Sequence of chain 1.F:
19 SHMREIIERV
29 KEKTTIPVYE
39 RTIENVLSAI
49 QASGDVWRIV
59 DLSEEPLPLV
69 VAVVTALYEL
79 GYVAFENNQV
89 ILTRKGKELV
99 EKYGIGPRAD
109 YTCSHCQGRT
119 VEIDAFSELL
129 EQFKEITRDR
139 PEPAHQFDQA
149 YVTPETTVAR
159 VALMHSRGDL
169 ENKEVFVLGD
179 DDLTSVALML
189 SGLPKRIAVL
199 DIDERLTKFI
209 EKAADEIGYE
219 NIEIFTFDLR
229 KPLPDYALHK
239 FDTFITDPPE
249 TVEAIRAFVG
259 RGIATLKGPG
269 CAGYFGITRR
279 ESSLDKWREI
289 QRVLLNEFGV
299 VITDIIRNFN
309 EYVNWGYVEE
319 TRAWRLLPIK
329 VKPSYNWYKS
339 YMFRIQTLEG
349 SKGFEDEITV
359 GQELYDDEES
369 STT

This small molecule binds to this protein.
Small molecule (SMILES): CSC[C@H]1O[C@@H](n2cnc3c(N)ncnc32)[C@H](O)[C@@H]1O

Binding-site contacts:
Ligand atom O2' contacts residue PHE145 of chain 1.F at 3.5 Å.
Ligand atom C6 contacts residue ASP226 of chain 1.F at 3.7 Å.
Ligand atom N1 contacts residue LEU227 of chain 1.F at 2.9 Å (h-bond).
Ligand atom N6 contacts residue ASP226 of chain 1.F at 2.9 Å (salt-bridge).
Ligand atom N1 contacts residue PHE225 of chain 1.F at 3.5 Å (h-bond).
Ligand atom C5' contacts residue ASP245 of chain 1.F at 3.5 Å.
Ligand atom C2' contacts residue ASP199 of chain 1.F at 3.5 Å.
Ligand atom C3' contacts residue ASP199 of chain 1.F at 3.4 Å.
Ligand atom O2' contacts residue GLN147 of chain 1.F at 2.9 Å (h-bond).
Ligand atom CS contacts residue PRO247 of chain 1.F at 3.7 Å (hydrophobic).
Ligand atom C4 contacts residue PHE256 of chain 1.F at 3.7 Å (hydrophobic).
Ligand atom O2' contacts residue ASP199 of chain 1.F at 2.6 Å (salt-bridge).
Ligand atom N6 contacts residue LEU362 of chain 1.F at 3.5 Å.
Ligand atom C8 contacts residue TYR363 of chain 1.F at 3.4 Å (hydrophobic).
Ligand atom N1 contacts residue ASP226 of chain 1.F at 3.5 Å.
Ligand atom C2 contacts residue LEU227 of chain 1.F at 3.6 Å (hydrophobic).
Ligand atom C5 contacts residue PHE256 of chain 1.F at 3.5 Å (hydrophobic).
Ligand atom O3' contacts residue ASP199 of chain 1.F at 2.3 Å (salt-bridge).
Ligand atom S5' contacts residue N4P1 of chain 1.FA at 3.2 Å.
Ligand atom C5' contacts residue N4P1 of chain 1.FA at 3.4 Å.
Ligand atom C3' contacts residue ASP179 of chain 1.F at 3.8 Å.
Ligand atom C2 contacts residue ILE200 of chain 1.F at 3.5 Å (hydrophobic).
Ligand atom C6 contacts residue LEU227 of chain 1.F at 3.7 Å (hydrophobic).
Ligand atom S5' contacts residue PHE145 of chain 1.F at 3.7 Å.
Ligand atom C5 contacts residue TYR363 of chain 1.F at 3.7 Å (hydrophobic).
Ligand atom C2' contacts residue PHE145 of chain 1.F at 3.7 Å (hydrophobic).
Ligand atom C1' contacts residue ASP199 of chain 1.F at 3.5 Å.
Ligand atom N7 contacts residue PHE256 of chain 1.F at 3.7 Å.
Ligand atom N6 contacts residue LEU227 of chain 1.F at 3.7 Å.
Ligand atom S5' contacts residue ASP146 of chain 1.F at 3.5 Å (salt-bridge).
Ligand atom O3' contacts residue LEU204 of chain 1.F at 3.5 Å.
Ligand atom O3' contacts residue ASP179 of chain 1.F at 3.1 Å (salt-bridge).
Ligand atom C5' contacts residue ASP179 of chain 1.F at 3.5 Å.
Ligand atom O4' contacts residue PHE256 of chain 1.F at 3.5 Å.
Ligand atom C4 contacts residue ILE200 of chain 1.F at 3.6 Å (hydrophobic).
Ligand atom C8 contacts residue PHE145 of chain 1.F at 3.4 Å (hydrophobic).
Ligand atom C2 contacts residue PHE225 of chain 1.F at 3.2 Å (hydrophobic).
Ligand atom O3' contacts residue ASP178 of chain 1.F at 3.4 Å (salt-bridge).
Ligand atom N3 contacts residue ILE200 of chain 1.F at 3.4 Å (h-bond).
Ligand atom N7 contacts residue TYR363 of chain 1.F at 2.6 Å (h-bond).